Binding-site contacts:
Ligand atom C16 contacts residue GLY213 of chain 1.B at 3.6 Å.
Ligand atom O3 contacts residue GLY215 of chain 1.B at 2.8 Å (h-bond).
Ligand atom C10 contacts residue SER168 of chain 1.B at 3.6 Å.
Ligand atom C4 contacts residue PRO169 of chain 1.B at 3.6 Å (hydrophobic).
Ligand atom N3 contacts residue TYR82 of chain 1.B at 3.2 Å (h-bond).
Ligand atom N31 contacts residue SER211 of chain 1.B at 2.9 Å (h-bond).
Ligand atom C20 contacts residue THR86 of chain 1.B at 3.6 Å.
Ligand atom N4 contacts residue GLY213 of chain 1.B at 2.8 Å (h-bond).
Ligand atom C32 contacts residue SER211 of chain 1.B at 3.3 Å.
Ligand atom O1 contacts residue GLY213 of chain 1.B at 3.2 Å (h-bond).
Ligand atom N2 contacts residue ASP186 of chain 1.B at 2.9 Å (salt-bridge).
Ligand atom N3 contacts residue GLY85 of chain 1.B at 3.2 Å.
Ligand atom N1 contacts residue ASP186 of chain 1.B at 2.8 Å (salt-bridge).
Ligand atom C26 contacts residue TRP212 of chain 1.B at 3.6 Å (hydrophobic).
Ligand atom N2 contacts residue GLY223 of chain 1.B at 3.6 Å.
Ligand atom O1 contacts residue TRP212 of chain 1.B at 3.1 Å.
Ligand atom N2 contacts residue SER187 of chain 1.B at 3.0 Å (h-bond).
Ligand atom C17 contacts residue TRP212 of chain 1.B at 3.5 Å (hydrophobic).
Ligand atom C2 contacts residue GLY85 of chain 1.B at 3.5 Å.
Ligand atom C26 contacts residue ASP186 of chain 1.B at 3.6 Å.
Ligand atom O2 contacts residue ASP44 of chain 1.B at 3.4 Å (salt-bridge).
Ligand atom C24 contacts residue SER192 of chain 1.B at 3.6 Å.
Ligand atom N3 contacts residue HIS41 of chain 1.B at 3.4 Å.
Ligand atom N1 contacts residue SER187 of chain 1.B at 3.5 Å (h-bond).
Ligand atom C32 contacts residue SER192 of chain 1.B at 3.3 Å.
Ligand atom C2 contacts residue ASP44 of chain 1.B at 3.5 Å.
Ligand atom C17 contacts residue GLY213 of chain 1.B at 3.3 Å.
Ligand atom N3 contacts residue THR86 of chain 1.B at 3.0 Å (h-bond).
Ligand atom O3 contacts residue GLY213 of chain 1.B at 3.4 Å (h-bond).
Ligand atom C7 contacts residue PRO169 of chain 1.B at 3.7 Å (hydrophobic).
Ligand atom C26 contacts residue SER187 of chain 1.B at 3.4 Å.
Ligand atom C25 contacts residue TRP212 of chain 1.B at 3.6 Å (hydrophobic).
Ligand atom N1 contacts residue GLY215 of chain 1.B at 2.9 Å (h-bond).
Ligand atom N31 contacts residue HIS41 of chain 1.B at 3.6 Å.
Ligand atom C24 contacts residue SER211 of chain 1.B at 3.5 Å.
Ligand atom N3 contacts residue ASP44 of chain 1.B at 2.9 Å (salt-bridge).
Ligand atom C25 contacts residue SER211 of chain 1.B at 3.5 Å.
Ligand atom C22 contacts residue TRP212 of chain 1.B at 3.5 Å (hydrophobic).
Ligand atom C3 contacts residue PRO169 of chain 1.B at 3.5 Å (hydrophobic).
Ligand atom O4 contacts residue LYS189 of chain 1.B at 3.3 Å (salt-bridge).

Sequence of chain 1.B:
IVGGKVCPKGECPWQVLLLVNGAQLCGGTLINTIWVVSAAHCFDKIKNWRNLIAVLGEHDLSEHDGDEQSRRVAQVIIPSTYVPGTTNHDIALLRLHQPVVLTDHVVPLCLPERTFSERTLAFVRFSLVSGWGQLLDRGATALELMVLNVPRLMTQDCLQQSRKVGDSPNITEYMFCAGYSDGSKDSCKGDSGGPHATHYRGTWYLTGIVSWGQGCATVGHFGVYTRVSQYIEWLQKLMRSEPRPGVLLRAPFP

A protein and the small-molecule ligand that binds it are described below.
Small molecule (SMILES): CCS(=O)(=O)N[C@H](Cc1ccc(-c2ccccc2)cc1)C(=O)N[C@@H](CCC(N)=O)C(=O)NCc1ccc(C(=N)N)cc1